Sequence of chain 1.A:
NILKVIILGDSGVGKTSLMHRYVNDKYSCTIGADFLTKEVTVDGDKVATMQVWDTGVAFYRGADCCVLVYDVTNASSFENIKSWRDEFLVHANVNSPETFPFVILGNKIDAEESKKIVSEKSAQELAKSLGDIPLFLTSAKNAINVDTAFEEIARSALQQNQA

Binding-site contacts:
Ligand atom O3B contacts residue MG1 of chain 1.C at 2.0 Å.
Ligand atom O3B contacts residue THR24 of chain 1.A at 2.9 Å (h-bond).
Ligand atom O2A contacts residue LYS23 of chain 1.A at 3.7 Å.
Ligand atom O3B contacts residue LYS23 of chain 1.A at 3.6 Å (salt-bridge).
Ligand atom N1 contacts residue ASP131 of chain 1.A at 2.7 Å (salt-bridge).
Ligand atom O2A contacts residue THR24 of chain 1.A at 3.5 Å (h-bond).
Ligand atom O6 contacts residue SER160 of chain 1.A at 3.2 Å (h-bond).
Ligand atom N4 contacts residue ASP131 of chain 1.A at 3.0 Å (salt-bridge).
Ligand atom O2B contacts residue MG1 of chain 1.C at 3.5 Å.
Ligand atom PB contacts residue GLY20 of chain 1.A at 3.6 Å.
Ligand atom O2B contacts residue GLY20 of chain 1.A at 2.8 Å (h-bond).
Ligand atom O2' contacts residue TYR35 of chain 1.A at 2.7 Å (h-bond).
Ligand atom O6 contacts residue ASN128 of chain 1.A at 3.5 Å (h-bond).
Ligand atom CAL contacts residue CYS37 of chain 1.A at 2.9 Å (hydrophobic).
Ligand atom O1B contacts residue GLY20 of chain 1.A at 3.5 Å (h-bond).
Ligand atom PB contacts residue LYS23 of chain 1.A at 3.6 Å.
Ligand atom O3A contacts residue GLY22 of chain 1.A at 3.0 Å (h-bond).
Ligand atom O6 contacts residue ALA161 of chain 1.A at 2.9 Å (h-bond).
Ligand atom PA contacts residue GLY22 of chain 1.A at 3.6 Å.
Ligand atom O2A contacts residue GLY22 of chain 1.A at 3.2 Å.
Ligand atom O6 contacts residue ASP131 of chain 1.A at 3.3 Å (salt-bridge).
Ligand atom PA contacts residue SER25 of chain 1.A at 3.6 Å.
Ligand atom O6 contacts residue LYS162 of chain 1.A at 3.1 Å (salt-bridge).
Ligand atom C6 contacts residue ASP131 of chain 1.A at 3.5 Å.
Ligand atom C8 contacts residue SER25 of chain 1.A at 3.2 Å.
Ligand atom N7 contacts residue ASN128 of chain 1.A at 3.2 Å (h-bond).
Ligand atom O2A contacts residue SER25 of chain 1.A at 2.6 Å (h-bond).
Ligand atom C5 contacts residue ASN128 of chain 1.A at 3.7 Å.
Ligand atom C2 contacts residue ASP131 of chain 1.A at 3.7 Å.
Ligand atom O1B contacts residue LYS23 of chain 1.A at 2.8 Å (salt-bridge).
Ligand atom O4' contacts residue LYS129 of chain 1.A at 3.2 Å (salt-bridge).
Ligand atom OAB contacts residue TYR35 of chain 1.A at 3.6 Å (h-bond).
Ligand atom PB contacts residue MG1 of chain 1.C at 3.2 Å.
Ligand atom N3 contacts residue LYS129 of chain 1.A at 3.6 Å.
Ligand atom O1B contacts residue GLY22 of chain 1.A at 3.0 Å (h-bond).
Ligand atom O3A contacts residue LYS23 of chain 1.A at 3.6 Å (salt-bridge).
Ligand atom O1B contacts residue VAL21 of chain 1.A at 3.3 Å (h-bond).
Ligand atom C5' contacts residue GLY20 of chain 1.A at 3.6 Å.
Ligand atom CAA contacts residue CYS37 of chain 1.A at 1.6 Å (hydrophobic).
Ligand atom N1 contacts residue LYS162 of chain 1.A at 3.6 Å.

This small molecule binds to this protein.
Small molecule (SMILES): CCC(=O)NCCCNc1nc2c(ncn2[C@@H]2O[C@H](COP(=O)(O)OP(=O)(O)O)[C@@H](O)[C@H]2O)c(=O)[nH]1